Binding-site contacts:
Ligand atom C20 contacts residue TYR78 of chain 1.D at 4.2 Å (hydrophobic).
Ligand atom C4 contacts residue PHE283 of chain 1.D at 3.3 Å (hydrophobic).
Ligand atom O12 contacts residue PHE283 of chain 1.D at 3.6 Å.
Ligand atom C16 contacts residue MET267 of chain 1.D at 3.6 Å (hydrophobic).
Ligand atom C19 contacts residue PHE193 of chain 1.D at 3.4 Å (hydrophobic).
Ligand atom N9 contacts residue PHE283 of chain 1.D at 4.2 Å.
Ligand atom N2 contacts residue GLN280 of chain 1.D at 2.9 Å (h-bond).
Ligand atom C5 contacts residue PHE250 of chain 1.D at 4.2 Å (hydrophobic).
Ligand atom C15 contacts residue PHE283 of chain 1.D at 3.5 Å (hydrophobic).
Ligand atom C5 contacts residue GLN280 of chain 1.D at 3.9 Å.
Ligand atom C11 contacts residue PHE283 of chain 1.D at 3.5 Å (hydrophobic).
Ligand atom C7 contacts residue ILE246 of chain 1.D at 3.8 Å (hydrophobic).
Ligand atom C6 contacts residue ILE246 of chain 1.D at 3.8 Å (hydrophobic).
Ligand atom C16 contacts residue PHE250 of chain 1.D at 3.8 Å (hydrophobic).
Ligand atom C21 contacts residue ILE246 of chain 1.D at 3.5 Å (hydrophobic).
Ligand atom N10 contacts residue LEU189 of chain 1.D at 3.7 Å.
Ligand atom N9 contacts residue LEU189 of chain 1.D at 4.2 Å.
Ligand atom C15 contacts residue MET267 of chain 1.D at 4.1 Å (hydrophobic).
Ligand atom C15 contacts residue PHE250 of chain 1.D at 3.8 Å (hydrophobic).
Ligand atom O12 contacts residue MET267 of chain 1.D at 3.8 Å.
Ligand atom C15 contacts residue GLN280 of chain 1.D at 3.9 Å.
Ligand atom C8 contacts residue PHE250 of chain 1.D at 4.1 Å (hydrophobic).
Ligand atom C5 contacts residue PHE283 of chain 1.D at 3.6 Å (hydrophobic).
Ligand atom C7 contacts residue PHE283 of chain 1.D at 3.6 Å (hydrophobic).
Ligand atom C16 contacts residue PHE283 of chain 1.D at 3.5 Å (hydrophobic).
Ligand atom C8 contacts residue PHE283 of chain 1.D at 3.3 Å (hydrophobic).
Ligand atom C7 contacts residue GLN280 of chain 1.D at 3.8 Å.
Ligand atom C11 contacts residue PHE250 of chain 1.D at 3.8 Å (hydrophobic).
Ligand atom C21 contacts residue SER231 of chain 1.D at 4.0 Å.
Ligand atom C21 contacts residue VAL232 of chain 1.D at 3.8 Å (hydrophobic).
Ligand atom C6 contacts residue PHE283 of chain 1.D at 3.7 Å (hydrophobic).
Ligand atom C22 contacts residue VAL287 of chain 1.D at 4.0 Å (hydrophobic).
Ligand atom C22 contacts residue PHE193 of chain 1.D at 3.7 Å (hydrophobic).
Ligand atom C20 contacts residue SER231 of chain 1.D at 3.3 Å.
Ligand atom C23 contacts residue PHE193 of chain 1.D at 4.2 Å (hydrophobic).
Ligand atom N1 contacts residue PHE283 of chain 1.D at 3.4 Å.
Ligand atom C20 contacts residue ILE246 of chain 1.D at 3.5 Å (hydrophobic).
Ligand atom C21 contacts residue GLN280 of chain 1.D at 3.6 Å.
Ligand atom C3 contacts residue LEU189 of chain 1.D at 4.0 Å (hydrophobic).
Ligand atom N2 contacts residue PHE283 of chain 1.D at 3.6 Å.

Sequence of chain 1.D:
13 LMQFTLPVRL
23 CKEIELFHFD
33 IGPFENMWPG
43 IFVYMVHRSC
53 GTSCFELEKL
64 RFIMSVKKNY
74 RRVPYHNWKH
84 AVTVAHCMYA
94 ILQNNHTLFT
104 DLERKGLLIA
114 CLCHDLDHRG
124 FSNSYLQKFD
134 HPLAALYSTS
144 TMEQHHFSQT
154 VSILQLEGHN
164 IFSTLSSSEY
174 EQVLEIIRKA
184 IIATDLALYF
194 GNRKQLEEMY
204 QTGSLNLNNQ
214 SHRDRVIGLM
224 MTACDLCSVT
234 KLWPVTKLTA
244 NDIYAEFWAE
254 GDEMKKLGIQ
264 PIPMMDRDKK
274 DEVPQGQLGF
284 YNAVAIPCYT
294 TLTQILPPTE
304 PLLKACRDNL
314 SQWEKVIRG

This small molecule binds to this protein.
Small molecule (SMILES): COc1cccc(NC(=O)Nc2ccc3nc(C)c(C)nc3c2)c1